Sequence of chain 4.A:
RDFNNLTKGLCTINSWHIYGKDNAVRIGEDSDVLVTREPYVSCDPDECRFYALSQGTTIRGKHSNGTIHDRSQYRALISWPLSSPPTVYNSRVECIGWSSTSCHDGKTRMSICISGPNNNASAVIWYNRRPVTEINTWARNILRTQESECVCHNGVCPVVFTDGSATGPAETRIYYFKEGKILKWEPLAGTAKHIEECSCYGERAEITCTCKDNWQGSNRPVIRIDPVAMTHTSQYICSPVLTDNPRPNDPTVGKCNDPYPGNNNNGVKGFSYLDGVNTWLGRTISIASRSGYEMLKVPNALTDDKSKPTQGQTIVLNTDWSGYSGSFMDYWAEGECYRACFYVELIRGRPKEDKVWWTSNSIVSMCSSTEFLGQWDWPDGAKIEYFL

This protein binds this small molecule.
Small molecule (SMILES): CC(=O)N[C@@H]1[C@@H](O)[C@H](O)[C@@H](CO)O[C@H]1O

Binding-site contacts:
Ligand atom O5 contacts residue TRP357 of chain 4.A at 4.2 Å.
Ligand atom O3 contacts residue TRP357 of chain 4.A at 4.1 Å.
Ligand atom C8 contacts residue TRP357 of chain 4.A at 3.4 Å (hydrophobic).
Ligand atom C3 contacts residue ASN65 of chain 4.A at 3.7 Å.
Ligand atom O5 contacts residue ASN65 of chain 4.A at 2.3 Å (h-bond).
Ligand atom O7 contacts residue ASN65 of chain 4.A at 3.3 Å (h-bond).
Ligand atom C7 contacts residue TRP357 of chain 4.A at 3.8 Å (hydrophobic).
Ligand atom C1 contacts residue TRP357 of chain 4.A at 3.7 Å (hydrophobic).
Ligand atom C5 contacts residue ASN65 of chain 4.A at 3.6 Å.
Ligand atom C4 contacts residue TRP357 of chain 4.A at 4.3 Å (hydrophobic).
Ligand atom C2 contacts residue ASN65 of chain 4.A at 2.4 Å.
Ligand atom C2 contacts residue TRP357 of chain 4.A at 3.9 Å (hydrophobic).
Ligand atom O4 contacts residue TRP357 of chain 4.A at 4.3 Å.
Ligand atom C3 contacts residue TRP357 of chain 4.A at 3.6 Å (hydrophobic).
Ligand atom C5 contacts residue TRP357 of chain 4.A at 3.8 Å (hydrophobic).
Ligand atom N2 contacts residue ASN65 of chain 4.A at 2.9 Å (h-bond).
Ligand atom C1 contacts residue ASN65 of chain 4.A at 1.4 Å.
Ligand atom C4 contacts residue ASN65 of chain 4.A at 4.1 Å.
Ligand atom C7 contacts residue ASN65 of chain 4.A at 3.3 Å.
Ligand atom C6 contacts residue TRP357 of chain 4.A at 4.4 Å (hydrophobic).
Ligand atom N2 contacts residue TRP357 of chain 4.A at 3.1 Å (h-bond).